Sequence of chain 1.B:
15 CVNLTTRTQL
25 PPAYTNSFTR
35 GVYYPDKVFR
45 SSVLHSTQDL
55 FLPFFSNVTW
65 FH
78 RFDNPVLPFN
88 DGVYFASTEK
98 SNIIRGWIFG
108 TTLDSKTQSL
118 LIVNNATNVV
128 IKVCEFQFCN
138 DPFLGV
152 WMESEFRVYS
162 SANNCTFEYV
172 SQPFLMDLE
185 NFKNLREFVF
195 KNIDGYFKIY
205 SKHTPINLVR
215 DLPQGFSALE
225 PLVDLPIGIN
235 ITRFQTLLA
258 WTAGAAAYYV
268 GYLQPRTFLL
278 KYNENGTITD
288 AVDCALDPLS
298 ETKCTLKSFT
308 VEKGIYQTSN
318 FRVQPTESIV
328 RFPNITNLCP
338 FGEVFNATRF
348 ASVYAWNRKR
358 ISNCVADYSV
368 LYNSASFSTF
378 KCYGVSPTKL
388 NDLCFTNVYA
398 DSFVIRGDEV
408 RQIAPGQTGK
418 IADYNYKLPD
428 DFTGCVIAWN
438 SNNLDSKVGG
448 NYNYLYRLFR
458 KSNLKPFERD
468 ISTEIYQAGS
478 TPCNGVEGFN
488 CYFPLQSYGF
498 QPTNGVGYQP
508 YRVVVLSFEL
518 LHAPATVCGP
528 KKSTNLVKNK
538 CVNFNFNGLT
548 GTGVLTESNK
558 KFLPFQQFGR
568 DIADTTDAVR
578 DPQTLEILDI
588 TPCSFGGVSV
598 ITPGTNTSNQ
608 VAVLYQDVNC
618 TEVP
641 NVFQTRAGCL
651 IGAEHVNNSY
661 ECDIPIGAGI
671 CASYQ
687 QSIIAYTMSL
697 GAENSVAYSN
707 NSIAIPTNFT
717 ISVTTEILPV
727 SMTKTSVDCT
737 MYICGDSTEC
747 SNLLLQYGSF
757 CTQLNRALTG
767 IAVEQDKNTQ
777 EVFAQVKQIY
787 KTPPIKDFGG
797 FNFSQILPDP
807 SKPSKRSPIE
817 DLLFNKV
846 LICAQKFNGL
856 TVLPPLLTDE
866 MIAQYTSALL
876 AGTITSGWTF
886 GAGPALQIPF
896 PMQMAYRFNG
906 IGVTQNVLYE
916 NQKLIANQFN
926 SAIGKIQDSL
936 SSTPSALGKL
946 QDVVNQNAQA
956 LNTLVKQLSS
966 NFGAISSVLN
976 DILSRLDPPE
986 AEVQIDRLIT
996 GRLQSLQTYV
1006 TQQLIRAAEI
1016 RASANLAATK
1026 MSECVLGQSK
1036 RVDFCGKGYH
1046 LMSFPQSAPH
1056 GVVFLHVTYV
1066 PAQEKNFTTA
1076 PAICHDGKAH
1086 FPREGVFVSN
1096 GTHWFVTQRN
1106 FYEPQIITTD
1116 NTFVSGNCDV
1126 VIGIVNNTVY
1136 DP

Sequence of chain 1.C:
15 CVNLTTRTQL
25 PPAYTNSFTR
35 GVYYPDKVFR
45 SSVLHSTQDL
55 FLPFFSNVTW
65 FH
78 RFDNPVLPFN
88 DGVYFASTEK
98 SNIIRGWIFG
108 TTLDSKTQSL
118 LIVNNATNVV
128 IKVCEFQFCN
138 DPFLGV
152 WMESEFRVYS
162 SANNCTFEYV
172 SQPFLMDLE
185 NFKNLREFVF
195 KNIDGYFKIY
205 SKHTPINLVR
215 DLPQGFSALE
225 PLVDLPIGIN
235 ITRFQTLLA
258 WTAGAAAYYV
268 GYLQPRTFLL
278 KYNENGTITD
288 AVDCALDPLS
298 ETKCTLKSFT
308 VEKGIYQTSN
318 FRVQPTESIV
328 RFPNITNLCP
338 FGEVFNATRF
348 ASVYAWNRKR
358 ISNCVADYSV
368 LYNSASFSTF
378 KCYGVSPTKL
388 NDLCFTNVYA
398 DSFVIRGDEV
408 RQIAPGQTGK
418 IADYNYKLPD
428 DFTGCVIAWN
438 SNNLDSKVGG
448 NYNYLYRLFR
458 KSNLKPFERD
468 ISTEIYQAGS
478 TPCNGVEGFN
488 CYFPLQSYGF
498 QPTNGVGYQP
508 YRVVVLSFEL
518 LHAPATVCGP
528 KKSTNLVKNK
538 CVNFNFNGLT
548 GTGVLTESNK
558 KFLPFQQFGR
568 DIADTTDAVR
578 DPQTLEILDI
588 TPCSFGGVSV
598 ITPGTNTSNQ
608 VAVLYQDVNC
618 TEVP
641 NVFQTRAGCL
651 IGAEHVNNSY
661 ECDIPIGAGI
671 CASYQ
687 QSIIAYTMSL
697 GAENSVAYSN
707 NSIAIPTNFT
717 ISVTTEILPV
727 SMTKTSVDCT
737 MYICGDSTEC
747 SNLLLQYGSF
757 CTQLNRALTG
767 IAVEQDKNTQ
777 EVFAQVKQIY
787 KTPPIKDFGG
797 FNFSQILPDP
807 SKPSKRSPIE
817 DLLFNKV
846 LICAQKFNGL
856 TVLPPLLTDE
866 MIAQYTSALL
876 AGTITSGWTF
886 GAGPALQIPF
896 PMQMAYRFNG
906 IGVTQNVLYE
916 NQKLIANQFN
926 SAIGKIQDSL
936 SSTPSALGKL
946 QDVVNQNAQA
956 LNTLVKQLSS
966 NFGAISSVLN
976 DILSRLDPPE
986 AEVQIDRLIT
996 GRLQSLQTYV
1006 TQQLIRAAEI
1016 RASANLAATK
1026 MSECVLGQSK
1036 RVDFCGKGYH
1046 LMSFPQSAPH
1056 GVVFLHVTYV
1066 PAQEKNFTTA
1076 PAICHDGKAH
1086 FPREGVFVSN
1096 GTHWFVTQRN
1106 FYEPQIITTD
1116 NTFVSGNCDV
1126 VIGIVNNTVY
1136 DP

A small-molecule ligand and the protein it binds are described below.
Small molecule (SMILES): CC(=O)N[C@@H]1[C@@H](O)[C@H](O)[C@@H](CO)O[C@H]1O

Binding-site contacts:
Ligand atom O5 contacts residue ASN234 of chain 1.C at 2.4 Å (h-bond).
Ligand atom O7 contacts residue ASN234 of chain 1.C at 3.8 Å.
Ligand atom C4 contacts residue ASN234 of chain 1.C at 4.4 Å.
Ligand atom C8 contacts residue ARG466 of chain 1.B at 3.5 Å.
Ligand atom O3 contacts residue ASP467 of chain 1.B at 4.5 Å.
Ligand atom C5 contacts residue ASN234 of chain 1.C at 3.7 Å.
Ligand atom C8 contacts residue GLU465 of chain 1.B at 4.5 Å.
Ligand atom C8 contacts residue ASN234 of chain 1.C at 4.3 Å.
Ligand atom O6 contacts residue THR108 of chain 1.C at 3.6 Å.
Ligand atom O5 contacts residue THR108 of chain 1.C at 3.5 Å (h-bond).
Ligand atom O3 contacts residue ARG466 of chain 1.B at 3.8 Å.
Ligand atom N2 contacts residue ARG466 of chain 1.B at 4.3 Å.
Ligand atom C7 contacts residue ASN234 of chain 1.C at 3.6 Å.
Ligand atom C1 contacts residue ASN234 of chain 1.C at 1.5 Å.
Ligand atom N2 contacts residue ASN234 of chain 1.C at 3.1 Å (h-bond).
Ligand atom C6 contacts residue THR108 of chain 1.C at 3.2 Å.
Ligand atom O7 contacts residue ARG466 of chain 1.B at 4.0 Å.
Ligand atom C5 contacts residue THR108 of chain 1.C at 4.0 Å.
Ligand atom C7 contacts residue ARG466 of chain 1.B at 3.7 Å.
Ligand atom C3 contacts residue ASN234 of chain 1.C at 3.9 Å.
Ligand atom C2 contacts residue ASN234 of chain 1.C at 2.7 Å.